Sequence of chain 1.B:
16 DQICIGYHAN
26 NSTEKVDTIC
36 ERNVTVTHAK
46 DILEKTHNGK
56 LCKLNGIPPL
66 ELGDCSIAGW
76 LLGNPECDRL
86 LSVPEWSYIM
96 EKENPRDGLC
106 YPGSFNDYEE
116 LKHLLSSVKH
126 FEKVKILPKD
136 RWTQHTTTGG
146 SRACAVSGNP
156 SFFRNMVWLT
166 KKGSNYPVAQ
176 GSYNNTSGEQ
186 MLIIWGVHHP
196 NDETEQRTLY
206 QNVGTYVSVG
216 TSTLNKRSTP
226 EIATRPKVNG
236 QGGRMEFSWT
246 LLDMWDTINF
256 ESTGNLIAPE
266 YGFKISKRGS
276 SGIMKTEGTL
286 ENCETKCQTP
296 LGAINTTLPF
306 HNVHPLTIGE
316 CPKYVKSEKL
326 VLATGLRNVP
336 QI

This small molecule binds to this protein.
Small molecule (SMILES): CC(=O)N[C@@H]1[C@@H](O)[C@H](O)[C@@H](CO)O[C@H]1O

Binding-site contacts:
Ligand atom C3 contacts residue ASN300 of chain 1.B at 3.8 Å.
Ligand atom C7 contacts residue ASN300 of chain 1.B at 3.8 Å.
Ligand atom C2 contacts residue ASN300 of chain 1.B at 2.5 Å.
Ligand atom O5 contacts residue ASN300 of chain 1.B at 2.4 Å (h-bond).
Ligand atom O7 contacts residue ASN300 of chain 1.B at 4.2 Å.
Ligand atom N2 contacts residue ASN300 of chain 1.B at 2.9 Å (h-bond).
Ligand atom C8 contacts residue GLU289 of chain 1.B at 4.3 Å.
Ligand atom O6 contacts residue ASN300 of chain 1.B at 4.5 Å.
Ligand atom C5 contacts residue ASN300 of chain 1.B at 3.7 Å.
Ligand atom C4 contacts residue ASN300 of chain 1.B at 4.2 Å.
Ligand atom C1 contacts residue ASN300 of chain 1.B at 1.4 Å.